Binding-site contacts:
Ligand atom C9 contacts residue GLY341 of chain 1.A at 3.2 Å.
Ligand atom N3 contacts residue LYS273 of chain 1.A at 3.7 Å.
Ligand atom N15 contacts residue ARG344 of chain 1.A at 3.4 Å (salt-bridge).
Ligand atom N7 contacts residue ARG274 of chain 1.A at 3.4 Å.
Ligand atom C24 contacts residue ARG274 of chain 1.A at 3.5 Å.
Ligand atom N1 contacts residue SER277 of chain 1.A at 2.6 Å (h-bond).
Ligand atom C22 contacts residue ARG274 of chain 1.A at 3.5 Å.
Ligand atom C26 contacts residue ARG274 of chain 1.A at 3.2 Å.
Ligand atom C4 contacts residue SER277 of chain 1.A at 3.6 Å.
Ligand atom C4 contacts residue ARG274 of chain 1.A at 3.7 Å.
Ligand atom C25 contacts residue ARG274 of chain 1.A at 3.5 Å.
Ligand atom C12 contacts residue GLY204 of chain 1.A at 3.6 Å.
Ligand atom C8 contacts residue GLY341 of chain 1.A at 3.4 Å.
Ligand atom C2 contacts residue ILE345 of chain 1.A at 3.7 Å (hydrophobic).
Ligand atom O30 contacts residue LYS273 of chain 1.A at 3.5 Å (salt-bridge).
Ligand atom O11 contacts residue GLY341 of chain 1.A at 3.4 Å.
Ligand atom C27 contacts residue ARG274 of chain 1.A at 3.2 Å.
Ligand atom C9 contacts residue ARG274 of chain 1.A at 3.8 Å.
Ligand atom O29 contacts residue TYR16 of chain 1.A at 2.7 Å.
Ligand atom O11 contacts residue SER342 of chain 1.A at 3.6 Å (h-bond).
Ligand atom N5 contacts residue GLY341 of chain 1.A at 3.5 Å (h-bond).
Ligand atom N16 contacts residue ASP368 of chain 1.A at 3.7 Å.
Ligand atom C8 contacts residue ARG274 of chain 1.A at 3.5 Å.
Ligand atom N1 contacts residue ARG274 of chain 1.A at 3.6 Å.
Ligand atom C28 contacts residue GLY204 of chain 1.A at 3.5 Å.
Ligand atom O31 contacts residue GLU270 of chain 1.A at 2.6 Å (salt-bridge).
Ligand atom C23 contacts residue ARG274 of chain 1.A at 3.6 Å.
Ligand atom C21 contacts residue TYR16 of chain 1.A at 3.5 Å (hydrophobic).
Ligand atom C6 contacts residue GLY341 of chain 1.A at 3.7 Å.
Ligand atom C14 contacts residue GLU270 of chain 1.A at 3.4 Å.
Ligand atom C2 contacts residue SER277 of chain 1.A at 3.2 Å.
Ligand atom O31 contacts residue LYS273 of chain 1.A at 2.7 Å (salt-bridge).
Ligand atom C17 contacts residue ASP368 of chain 1.A at 3.3 Å.
Ligand atom N3 contacts residue GLY341 of chain 1.A at 3.5 Å (h-bond).
Ligand atom C17 contacts residue ARG344 of chain 1.A at 3.5 Å.
Ligand atom O30 contacts residue GLU233 of chain 1.A at 3.7 Å.
Ligand atom C20 contacts residue TYR16 of chain 1.A at 3.3 Å (hydrophobic).
Ligand atom C28 contacts residue TYR16 of chain 1.A at 3.5 Å (hydrophobic).
Ligand atom N7 contacts residue ARG344 of chain 1.A at 3.5 Å (salt-bridge).
Ligand atom O30 contacts residue GLY232 of chain 1.A at 3.3 Å.

Sequence of chain 1.A:
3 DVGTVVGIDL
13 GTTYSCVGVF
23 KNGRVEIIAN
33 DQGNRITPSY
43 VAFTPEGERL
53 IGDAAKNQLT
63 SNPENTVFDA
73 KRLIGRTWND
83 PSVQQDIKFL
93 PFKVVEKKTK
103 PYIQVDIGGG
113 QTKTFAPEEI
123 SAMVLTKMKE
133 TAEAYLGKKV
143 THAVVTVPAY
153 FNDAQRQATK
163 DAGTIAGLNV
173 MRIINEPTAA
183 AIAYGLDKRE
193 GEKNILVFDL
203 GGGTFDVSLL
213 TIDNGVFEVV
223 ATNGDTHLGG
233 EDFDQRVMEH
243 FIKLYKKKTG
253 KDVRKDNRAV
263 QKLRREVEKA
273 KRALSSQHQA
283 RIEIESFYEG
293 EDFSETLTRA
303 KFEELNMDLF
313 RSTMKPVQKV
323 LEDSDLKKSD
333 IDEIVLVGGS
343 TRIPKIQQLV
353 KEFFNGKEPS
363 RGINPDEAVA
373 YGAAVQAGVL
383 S

This protein binds this small molecule.
Small molecule (SMILES): Nc1ncnc2c1nc(NCc1ccc3ccccc3n1)n2[C@@H]1O[C@H](CO)[C@@H](O)[C@H]1O